This small molecule binds to this protein.
Small molecule (SMILES): CC(=O)N[C@H]1[C@H](O[C@H]2[C@H](O[C@@H]3O[C@@H](C)[C@@H](O)[C@@H](O)[C@@H]3O)[C@@H](NC(C)=O)CO[C@@H]2CO[C@@H]2O[C@@H](C)[C@@H](O)[C@@H](O)[C@@H]2O)O[C@H](CO)[C@@H](O)[C@@H]1O

Sequence of chain 1.D:
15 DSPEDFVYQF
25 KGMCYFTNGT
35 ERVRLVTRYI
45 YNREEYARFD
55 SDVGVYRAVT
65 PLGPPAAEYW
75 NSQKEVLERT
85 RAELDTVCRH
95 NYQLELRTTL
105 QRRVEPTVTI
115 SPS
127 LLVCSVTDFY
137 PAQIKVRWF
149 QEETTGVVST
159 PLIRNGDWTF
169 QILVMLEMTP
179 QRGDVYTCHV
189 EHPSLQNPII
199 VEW

Binding-site contacts:
Ligand atom C7 contacts residue ASN32 of chain 1.D at 3.3 Å.
Ligand atom C5 contacts residue GLU35 of chain 1.D at 3.7 Å.
Ligand atom C1 contacts residue GLU35 of chain 1.D at 2.7 Å.
Ligand atom O5 contacts residue GLU35 of chain 1.D at 2.6 Å (salt-bridge).
Ligand atom C4 contacts residue GLU35 of chain 1.D at 3.8 Å.
Ligand atom C4 contacts residue ASN32 of chain 1.D at 2.7 Å.
Ligand atom O7 contacts residue GLU35 of chain 1.D at 3.5 Å (salt-bridge).
Ligand atom O3 contacts residue ASN32 of chain 1.D at 4.5 Å.
Ligand atom C5 contacts residue ASN32 of chain 1.D at 3.5 Å.
Ligand atom C2 contacts residue ASN32 of chain 1.D at 2.7 Å.
Ligand atom C2 contacts residue THR34 of chain 1.D at 3.5 Å.
Ligand atom C4 contacts residue GLY33 of chain 1.D at 4.1 Å.
Ligand atom O2 contacts residue GLU35 of chain 1.D at 4.0 Å.
Ligand atom C3 contacts residue ASN32 of chain 1.D at 4.0 Å.
Ligand atom C1 contacts residue ASN32 of chain 1.D at 1.5 Å.
Ligand atom C4 contacts residue THR34 of chain 1.D at 3.9 Å.
Ligand atom C2 contacts residue GLU35 of chain 1.D at 3.2 Å.
Ligand atom O4 contacts residue GLY33 of chain 1.D at 2.8 Å.
Ligand atom O6 contacts residue GLU35 of chain 1.D at 3.8 Å.
Ligand atom N2 contacts residue GLU35 of chain 1.D at 4.2 Å.
Ligand atom N2 contacts residue ASN32 of chain 1.D at 3.1 Å (h-bond).
Ligand atom O5 contacts residue ASN32 of chain 1.D at 2.4 Å (h-bond).
Ligand atom C8 contacts residue ASN32 of chain 1.D at 4.3 Å.
Ligand atom O4 contacts residue GLU35 of chain 1.D at 4.0 Å.
Ligand atom C4 contacts residue ASN32 of chain 1.D at 4.3 Å.
Ligand atom C3 contacts residue GLU35 of chain 1.D at 3.9 Å.
Ligand atom O4 contacts residue ASN32 of chain 1.D at 2.0 Å (h-bond).
Ligand atom C4 contacts residue GLU35 of chain 1.D at 3.9 Å.
Ligand atom C3 contacts residue GLU35 of chain 1.D at 4.2 Å.
Ligand atom O2 contacts residue THR34 of chain 1.D at 3.5 Å (h-bond).
Ligand atom C6 contacts residue ASN32 of chain 1.D at 4.0 Å.
Ligand atom O6 contacts residue ASN32 of chain 1.D at 4.5 Å.
Ligand atom C5 contacts residue ASN32 of chain 1.D at 3.7 Å.
Ligand atom C3 contacts residue ASN32 of chain 1.D at 3.8 Å.
Ligand atom O3 contacts residue THR34 of chain 1.D at 2.7 Å (h-bond).
Ligand atom C3 contacts residue THR34 of chain 1.D at 2.7 Å.
Ligand atom O7 contacts residue ASN32 of chain 1.D at 3.2 Å (h-bond).
Ligand atom C7 contacts residue GLU35 of chain 1.D at 4.2 Å.
Ligand atom O4 contacts residue THR34 of chain 1.D at 3.2 Å (h-bond).
Ligand atom C6 contacts residue GLU35 of chain 1.D at 4.1 Å.